Binding-site contacts:
Ligand atom C7 contacts residue ASN160 of chain 1.C at 3.3 Å.
Ligand atom O6 contacts residue ASN159 of chain 1.C at 3.3 Å (h-bond).
Ligand atom O7 contacts residue ASN160 of chain 1.C at 3.2 Å (h-bond).
Ligand atom C6 contacts residue ASN159 of chain 1.C at 3.9 Å.
Ligand atom C5 contacts residue ASN160 of chain 1.C at 3.7 Å.
Ligand atom O5 contacts residue GLU130 of chain 1.C at 3.9 Å.
Ligand atom C1 contacts residue ASN160 of chain 1.C at 1.4 Å.
Ligand atom C3 contacts residue ASN160 of chain 1.C at 3.8 Å.
Ligand atom N2 contacts residue ASN160 of chain 1.C at 2.9 Å (h-bond).
Ligand atom C2 contacts residue ASN160 of chain 1.C at 2.5 Å.
Ligand atom C8 contacts residue ASN160 of chain 1.C at 4.4 Å.
Ligand atom O6 contacts residue ASN160 of chain 1.C at 4.0 Å.
Ligand atom C1 contacts residue GLU130 of chain 1.C at 3.4 Å.
Ligand atom C4 contacts residue ASN160 of chain 1.C at 4.3 Å.
Ligand atom O5 contacts residue ASN159 of chain 1.C at 4.2 Å.
Ligand atom O5 contacts residue ASN160 of chain 1.C at 2.4 Å (h-bond).

A small-molecule ligand and the protein it binds are described below.
Small molecule (SMILES): CC(=O)N[C@@H]1[C@@H](O)[C@H](O)[C@@H](CO)O[C@H]1O

Sequence of chain 1.C:
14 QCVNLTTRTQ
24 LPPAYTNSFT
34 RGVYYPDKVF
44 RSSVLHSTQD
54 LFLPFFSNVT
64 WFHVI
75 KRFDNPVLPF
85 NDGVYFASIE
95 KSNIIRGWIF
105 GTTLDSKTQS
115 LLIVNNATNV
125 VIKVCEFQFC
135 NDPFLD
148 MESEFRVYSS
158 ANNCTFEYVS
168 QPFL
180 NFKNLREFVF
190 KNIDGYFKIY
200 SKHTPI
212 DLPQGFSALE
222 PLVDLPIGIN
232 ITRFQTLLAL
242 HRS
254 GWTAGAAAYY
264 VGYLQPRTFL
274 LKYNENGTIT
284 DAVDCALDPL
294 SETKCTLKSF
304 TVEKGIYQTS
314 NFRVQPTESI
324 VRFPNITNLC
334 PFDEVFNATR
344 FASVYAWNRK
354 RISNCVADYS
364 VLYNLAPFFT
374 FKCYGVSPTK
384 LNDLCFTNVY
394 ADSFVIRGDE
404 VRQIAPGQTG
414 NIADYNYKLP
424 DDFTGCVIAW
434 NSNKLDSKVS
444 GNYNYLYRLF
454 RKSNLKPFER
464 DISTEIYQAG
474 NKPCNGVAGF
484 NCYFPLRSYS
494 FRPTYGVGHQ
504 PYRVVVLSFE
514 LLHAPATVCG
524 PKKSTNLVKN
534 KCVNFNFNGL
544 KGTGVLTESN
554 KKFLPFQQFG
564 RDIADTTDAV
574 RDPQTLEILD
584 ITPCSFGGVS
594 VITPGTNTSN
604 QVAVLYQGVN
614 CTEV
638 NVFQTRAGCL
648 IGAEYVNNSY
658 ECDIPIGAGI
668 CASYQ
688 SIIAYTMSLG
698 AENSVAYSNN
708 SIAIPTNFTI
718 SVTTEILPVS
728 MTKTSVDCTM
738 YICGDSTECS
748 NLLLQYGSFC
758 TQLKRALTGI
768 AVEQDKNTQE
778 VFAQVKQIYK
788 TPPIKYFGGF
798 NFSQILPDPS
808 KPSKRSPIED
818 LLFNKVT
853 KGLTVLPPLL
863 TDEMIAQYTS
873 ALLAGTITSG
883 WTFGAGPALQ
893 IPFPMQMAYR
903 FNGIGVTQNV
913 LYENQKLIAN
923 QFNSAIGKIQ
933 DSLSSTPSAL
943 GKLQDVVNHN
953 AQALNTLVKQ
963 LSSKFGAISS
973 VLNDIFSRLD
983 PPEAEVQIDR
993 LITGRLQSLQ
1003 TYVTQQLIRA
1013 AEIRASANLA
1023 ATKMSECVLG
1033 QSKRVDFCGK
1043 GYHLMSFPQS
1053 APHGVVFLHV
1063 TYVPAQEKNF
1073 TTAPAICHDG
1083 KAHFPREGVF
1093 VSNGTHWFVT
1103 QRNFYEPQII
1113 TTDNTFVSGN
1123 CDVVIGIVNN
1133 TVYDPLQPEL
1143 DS